Sequence of chain 3.B:
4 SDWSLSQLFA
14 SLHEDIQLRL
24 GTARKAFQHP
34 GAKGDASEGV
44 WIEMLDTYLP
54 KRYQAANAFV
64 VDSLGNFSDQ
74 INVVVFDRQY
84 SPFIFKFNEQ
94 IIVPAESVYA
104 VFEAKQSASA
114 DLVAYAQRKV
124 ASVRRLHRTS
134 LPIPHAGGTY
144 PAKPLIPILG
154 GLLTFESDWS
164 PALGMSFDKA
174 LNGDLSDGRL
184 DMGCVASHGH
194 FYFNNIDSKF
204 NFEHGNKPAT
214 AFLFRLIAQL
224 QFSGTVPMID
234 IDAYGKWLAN

Sequence of chain 2.B:
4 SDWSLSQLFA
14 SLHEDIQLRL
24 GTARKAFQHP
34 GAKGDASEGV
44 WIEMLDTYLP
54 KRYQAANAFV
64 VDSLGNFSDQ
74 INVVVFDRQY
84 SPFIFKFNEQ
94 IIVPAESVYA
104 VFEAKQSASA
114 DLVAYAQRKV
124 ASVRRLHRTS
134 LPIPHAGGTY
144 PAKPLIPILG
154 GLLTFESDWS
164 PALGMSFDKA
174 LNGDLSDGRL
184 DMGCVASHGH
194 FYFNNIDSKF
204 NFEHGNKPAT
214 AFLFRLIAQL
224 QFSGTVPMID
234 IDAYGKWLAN

Sequence of chain 1.B:
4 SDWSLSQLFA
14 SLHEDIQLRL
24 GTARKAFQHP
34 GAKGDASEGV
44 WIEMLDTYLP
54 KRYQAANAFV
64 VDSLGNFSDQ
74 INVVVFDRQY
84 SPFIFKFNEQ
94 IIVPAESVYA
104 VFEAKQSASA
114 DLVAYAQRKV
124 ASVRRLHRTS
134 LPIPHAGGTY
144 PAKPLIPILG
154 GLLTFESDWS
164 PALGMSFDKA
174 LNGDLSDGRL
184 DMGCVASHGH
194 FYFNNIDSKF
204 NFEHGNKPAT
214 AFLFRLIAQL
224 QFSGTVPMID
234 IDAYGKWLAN

A protein and the small-molecule ligand that binds it are described below.
Small molecule (SMILES): NC1N=CNc2c1ncn2[C@@H]1O[C@@H]2CO[P](=O)(O)O[C@H]3[C@@H](O)[C@H](n4cnc5c4NC=NC5N)O[C@@H]3CO[P](=O)(O)O[C@H]3[C@@H](O)[C@H](n4cnc5c4NC=NC5N)O[C@@H]3CO[P](=O)(O)O[C@H]2[C@H]1O

Binding-site contacts:
Ligand atom C5' contacts residue A1 of chain 3.E at 0.0 Å.
Ligand atom C5 contacts residue A2 of chain 2.E at 0.0 Å.
Ligand atom C1' contacts residue A3 of chain 2.E at 0.0 Å.
Ligand atom C2' contacts residue A2 of chain 2.E at 0.0 Å.
Ligand atom N3 contacts residue A1 of chain 3.E at 0.0 Å (h-bond).
Ligand atom C4' contacts residue A3 of chain 3.E at 0.0 Å.
Ligand atom C8 contacts residue A2 of chain 2.E at 0.0 Å.
Ligand atom C2 contacts residue A1 of chain 3.E at 0.0 Å.
Ligand atom N3 contacts residue A2 of chain 2.E at 0.0 Å (h-bond).
Ligand atom OP1 contacts residue A1 of chain 2.E at 0.0 Å (h-bond).
Ligand atom N9 contacts residue A1 of chain 3.E at 0.0 Å (h-bond).
Ligand atom C4 contacts residue A1 of chain 3.E at 0.0 Å.
Ligand atom C4 contacts residue A2 of chain 2.E at 0.0 Å.
Ligand atom OP2 contacts residue A2 of chain 3.E at 0.0 Å (h-bond).
Ligand atom C4' contacts residue A2 of chain 2.E at 0.0 Å.
Ligand atom O4' contacts residue A1 of chain 3.E at 0.0 Å (h-bond).
Ligand atom N7 contacts residue A2 of chain 2.E at 0.0 Å (h-bond).
Ligand atom C5' contacts residue A2 of chain 2.E at 0.0 Å.
Ligand atom O4' contacts residue A3 of chain 3.E at 0.0 Å (h-bond).
Ligand atom O5' contacts residue A2 of chain 3.E at 0.0 Å (h-bond).
Ligand atom N1 contacts residue A1 of chain 3.E at 0.0 Å (h-bond).
Ligand atom C3' contacts residue A1 of chain 3.E at 0.0 Å.
Ligand atom C2 contacts residue A2 of chain 2.E at 0.0 Å.
Ligand atom O4' contacts residue A2 of chain 2.E at 0.0 Å (h-bond).
Ligand atom P contacts residue A2 of chain 3.E at 0.0 Å.
Ligand atom C8 contacts residue A1 of chain 3.E at 0.0 Å.
Ligand atom OP1 contacts residue A3 of chain 3.E at 0.0 Å (h-bond).
Ligand atom C4' contacts residue A3 of chain 2.E at 0.0 Å.
Ligand atom C6 contacts residue A2 of chain 2.E at 0.0 Å.
Ligand atom C6 contacts residue A1 of chain 3.E at 0.0 Å.
Ligand atom P contacts residue A3 of chain 2.E at 0.0 Å.
Ligand atom C4' contacts residue A1 of chain 3.E at 0.0 Å.
Ligand atom C1' contacts residue A2 of chain 3.E at 0.0 Å.
Ligand atom N1 contacts residue A2 of chain 2.E at 0.0 Å (h-bond).
Ligand atom C2' contacts residue A1 of chain 3.E at 0.0 Å.
Ligand atom N9 contacts residue A2 of chain 2.E at 0.0 Å (h-bond).
Ligand atom C1' contacts residue A3 of chain 3.E at 0.0 Å.
Ligand atom N7 contacts residue A1 of chain 3.E at 0.0 Å (h-bond).
Ligand atom C5 contacts residue A1 of chain 3.E at 0.0 Å.
Ligand atom C3' contacts residue A2 of chain 2.E at 0.0 Å.